Sequence of chain 1.B:
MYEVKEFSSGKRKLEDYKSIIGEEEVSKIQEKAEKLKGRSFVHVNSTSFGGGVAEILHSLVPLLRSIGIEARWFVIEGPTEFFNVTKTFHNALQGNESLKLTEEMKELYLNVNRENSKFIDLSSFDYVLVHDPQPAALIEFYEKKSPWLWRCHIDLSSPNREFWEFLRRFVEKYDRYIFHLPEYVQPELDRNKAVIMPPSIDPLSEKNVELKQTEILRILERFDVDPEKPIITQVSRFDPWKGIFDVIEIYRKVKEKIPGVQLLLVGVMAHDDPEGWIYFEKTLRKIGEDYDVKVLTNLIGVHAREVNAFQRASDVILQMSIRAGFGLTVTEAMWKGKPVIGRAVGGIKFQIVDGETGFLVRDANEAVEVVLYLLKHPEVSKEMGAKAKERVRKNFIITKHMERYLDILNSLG

Binding-site contacts:
Ligand atom O2' contacts residue PHE328 of chain 1.B at 3.3 Å (h-bond).
Ligand atom O4 contacts residue ARG239 of chain 1.B at 3.0 Å (salt-bridge).
Ligand atom C4' contacts residue GLN96 of chain 1.B at 3.0 Å.
Ligand atom N3 contacts residue VAL270 of chain 1.B at 3.4 Å (h-bond).
Ligand atom O2A contacts residue THR331 of chain 1.B at 3.8 Å.
Ligand atom O2C contacts residue GLU334 of chain 1.B at 3.5 Å (salt-bridge).
Ligand atom C3C contacts residue GLU334 of chain 1.B at 3.1 Å.
Ligand atom O4 contacts residue SER238 of chain 1.B at 2.7 Å.
Ligand atom C4 contacts residue VAL270 of chain 1.B at 3.6 Å (hydrophobic).
Ligand atom O2' contacts residue GLY327 of chain 1.B at 3.1 Å.
Ligand atom C2C contacts residue GLU334 of chain 1.B at 3.5 Å.
Ligand atom O1A contacts residue THR331 of chain 1.B at 3.7 Å.
Ligand atom O3C contacts residue GLU334 of chain 1.B at 2.7 Å (salt-bridge).
Ligand atom O3' contacts residue HIS155 of chain 1.B at 2.8 Å (h-bond).
Ligand atom C5' contacts residue GLN96 of chain 1.B at 3.8 Å.
Ligand atom C5 contacts residue SER238 of chain 1.B at 3.8 Å.
Ligand atom C6' contacts residue GLN96 of chain 1.B at 3.4 Å.
Ligand atom C2' contacts residue GLY327 of chain 1.B at 3.8 Å.
Ligand atom C3' contacts residue HIS155 of chain 1.B at 3.7 Å.
Ligand atom O2B contacts residue GLY329 of chain 1.B at 3.3 Å (h-bond).
Ligand atom O2C contacts residue LYS209 of chain 1.B at 2.7 Å (salt-bridge).
Ligand atom O4' contacts residue HIS155 of chain 1.B at 3.2 Å (h-bond).
Ligand atom O1A contacts residue GLY329 of chain 1.B at 3.2 Å.
Ligand atom C5C contacts residue THR331 of chain 1.B at 3.8 Å.
Ligand atom O2B contacts residue GLY327 of chain 1.B at 3.5 Å.
Ligand atom PA contacts residue LEU330 of chain 1.B at 3.8 Å.
Ligand atom C5 contacts residue ARG239 of chain 1.B at 3.5 Å.
Ligand atom O4' contacts residue GLN96 of chain 1.B at 3.0 Å (h-bond).
Ligand atom O3' contacts residue ILE156 of chain 1.B at 3.1 Å.
Ligand atom O1A contacts residue LEU330 of chain 1.B at 2.4 Å (h-bond).
Ligand atom O1B contacts residue LYS244 of chain 1.B at 3.5 Å (salt-bridge).
Ligand atom O4 contacts residue VAL270 of chain 1.B at 3.3 Å (h-bond).
Ligand atom C5C contacts residue LEU330 of chain 1.B at 3.6 Å (hydrophobic).
Ligand atom C4 contacts residue SER238 of chain 1.B at 3.6 Å.
Ligand atom O4' contacts residue ILE156 of chain 1.B at 3.4 Å.
Ligand atom O4 contacts residue GLY269 of chain 1.B at 2.9 Å.
Ligand atom C2C contacts residue LYS209 of chain 1.B at 3.6 Å.
Ligand atom C4 contacts residue GLY269 of chain 1.B at 3.8 Å.
Ligand atom O2B contacts residue PHE328 of chain 1.B at 3.2 Å (h-bond).
Ligand atom C4 contacts residue ARG239 of chain 1.B at 3.7 Å.

A small-molecule ligand and the protein it binds are described below.
Small molecule (SMILES): O=c1ccn([C@@H]2O[C@H](CO[P](=O)(O)O[P](=O)(O)O[C@H]3O[C@H](CO)[C@@H](O)[C@H](O)[C@H]3O)[C@@H](O)[C@H]2O)c(=O)[nH]1